Sequence of chain 1.E:
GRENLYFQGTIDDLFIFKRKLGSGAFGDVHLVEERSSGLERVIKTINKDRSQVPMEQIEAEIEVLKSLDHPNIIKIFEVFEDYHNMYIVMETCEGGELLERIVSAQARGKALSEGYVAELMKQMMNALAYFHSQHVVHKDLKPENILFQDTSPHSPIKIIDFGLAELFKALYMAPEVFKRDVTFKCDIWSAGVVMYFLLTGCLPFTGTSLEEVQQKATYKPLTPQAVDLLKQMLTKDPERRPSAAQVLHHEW

A protein and the small-molecule ligand that binds it are described below.
Small molecule (SMILES): Nc1ncnc2c1ncn2[C@@H]1O[C@H](CO[P](=O)(O)O[P](=O)(O)NP(=O)(O)O)[C@@H](O)[C@H]1O

Binding-site contacts:
Ligand atom N6 contacts residue MET99 of chain 1.E at 3.5 Å (h-bond).
Ligand atom PB contacts residue GLY33 of chain 1.E at 4.0 Å.
Ligand atom C4 contacts residue LEU156 of chain 1.E at 3.6 Å (hydrophobic).
Ligand atom O1B contacts residue MG1 of chain 1.X at 2.7 Å.
Ligand atom C5' contacts residue GLY31 of chain 1.E at 3.5 Å.
Ligand atom O1B contacts residue ASP170 of chain 1.E at 3.0 Å (salt-bridge).
Ligand atom O2' contacts residue GLU106 of chain 1.E at 3.3 Å (salt-bridge).
Ligand atom O2A contacts residue MG1 of chain 1.X at 3.1 Å.
Ligand atom N3 contacts residue LEU156 of chain 1.E at 3.8 Å.
Ligand atom C6 contacts residue CYS102 of chain 1.E at 3.9 Å (hydrophobic).
Ligand atom O3G contacts residue MG1 of chain 1.X at 3.1 Å.
Ligand atom C5 contacts residue VAL51 of chain 1.E at 3.9 Å (hydrophobic).
Ligand atom O1B contacts residue LYS53 of chain 1.E at 3.9 Å.
Ligand atom N1 contacts residue GLU100 of chain 1.E at 3.9 Å.
Ligand atom O5' contacts residue GLY31 of chain 1.E at 3.6 Å.
Ligand atom C2' contacts residue GLU106 of chain 1.E at 3.8 Å.
Ligand atom C5 contacts residue LEU156 of chain 1.E at 3.6 Å (hydrophobic).
Ligand atom O4' contacts residue LEU30 of chain 1.E at 3.4 Å.
Ligand atom O2A contacts residue ASP170 of chain 1.E at 3.3 Å (salt-bridge).
Ligand atom N1 contacts residue THR101 of chain 1.E at 3.7 Å.
Ligand atom C6 contacts residue GLU100 of chain 1.E at 3.7 Å.
Ligand atom C6 contacts residue LEU156 of chain 1.E at 3.9 Å (hydrophobic).
Ligand atom O2' contacts residue LEU156 of chain 1.E at 3.7 Å.
Ligand atom N6 contacts residue GLU100 of chain 1.E at 2.8 Å (salt-bridge).
Ligand atom O4' contacts residue VAL38 of chain 1.E at 3.9 Å.
Ligand atom C8 contacts residue ILE169 of chain 1.E at 3.9 Å (hydrophobic).
Ligand atom N1 contacts residue CYS102 of chain 1.E at 2.9 Å (h-bond).
Ligand atom C3' contacts residue GLU106 of chain 1.E at 3.6 Å.
Ligand atom PB contacts residue MG1 of chain 1.X at 3.9 Å.
Ligand atom N6 contacts residue ILE83 of chain 1.E at 3.6 Å.
Ligand atom N3B contacts residue GLY33 of chain 1.E at 3.3 Å.
Ligand atom N1 contacts residue VAL51 of chain 1.E at 3.5 Å.
Ligand atom C5' contacts residue LEU30 of chain 1.E at 3.2 Å (hydrophobic).
Ligand atom N6 contacts residue VAL51 of chain 1.E at 3.9 Å.
Ligand atom O2B contacts residue VAL38 of chain 1.E at 3.5 Å.
Ligand atom O2B contacts residue GLY33 of chain 1.E at 3.4 Å.
Ligand atom C6 contacts residue VAL51 of chain 1.E at 3.6 Å (hydrophobic).
Ligand atom C2 contacts residue VAL51 of chain 1.E at 3.8 Å (hydrophobic).
Ligand atom O1G contacts residue SER32 of chain 1.E at 3.7 Å.
Ligand atom C2 contacts residue CYS102 of chain 1.E at 3.2 Å (hydrophobic).